This protein binds this small molecule.
Small molecule (SMILES): NS(=O)(=O)c1ccc2oc(=NO)[nH]c2c1

Sequence of chain 1.A:
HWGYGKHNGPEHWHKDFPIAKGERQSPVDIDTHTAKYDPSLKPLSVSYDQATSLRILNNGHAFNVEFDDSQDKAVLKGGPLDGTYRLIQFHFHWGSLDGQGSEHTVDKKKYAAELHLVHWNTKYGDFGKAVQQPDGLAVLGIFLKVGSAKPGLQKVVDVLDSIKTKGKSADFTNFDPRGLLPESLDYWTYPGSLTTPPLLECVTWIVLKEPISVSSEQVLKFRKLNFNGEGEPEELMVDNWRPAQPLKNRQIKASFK

Binding-site contacts:
Ligand atom SAG contacts residue TRP13 of chain 1.A at 4.3 Å.
Ligand atom OAI contacts residue LYS15 of chain 1.A at 4.0 Å.
Ligand atom OAH contacts residue TRP2 of chain 1.A at 3.4 Å.
Ligand atom NAJ contacts residue TRP13 of chain 1.A at 3.1 Å.
Ligand atom CAA contacts residue ASP16 of chain 1.A at 3.7 Å.
Ligand atom CAA contacts residue HIS1 of chain 1.A at 4.1 Å.
Ligand atom NAJ contacts residue HIS12 of chain 1.A at 3.6 Å.
Ligand atom CAC contacts residue HIS7 of chain 1.A at 4.3 Å.
Ligand atom CAD contacts residue ASN8 of chain 1.A at 4.1 Å.
Ligand atom CAE contacts residue HIS12 of chain 1.A at 3.8 Å.
Ligand atom CAE contacts residue ASN8 of chain 1.A at 3.9 Å.
Ligand atom OAI contacts residue HIS12 of chain 1.A at 2.8 Å (h-bond).
Ligand atom NAJ contacts residue TRP2 of chain 1.A at 3.7 Å.
Ligand atom CAF contacts residue ASP16 of chain 1.A at 4.1 Å.
Ligand atom CAB contacts residue HIS1 of chain 1.A at 4.3 Å.
Ligand atom OAH contacts residue PHE17 of chain 1.A at 3.9 Å.
Ligand atom NAK contacts residue HIS1 of chain 1.A at 4.3 Å.
Ligand atom CAE contacts residue HIS7 of chain 1.A at 3.8 Å.
Ligand atom SAG contacts residue TRP2 of chain 1.A at 4.1 Å.
Ligand atom OAH contacts residue HIS1 of chain 1.A at 4.0 Å.
Ligand atom CAD contacts residue HIS7 of chain 1.A at 3.3 Å.
Ligand atom NAJ contacts residue ASN8 of chain 1.A at 3.2 Å (h-bond).
Ligand atom SAG contacts residue HIS12 of chain 1.A at 3.9 Å.
Ligand atom SAG contacts residue ASP16 of chain 1.A at 3.7 Å.
Ligand atom CAA contacts residue TRP2 of chain 1.A at 4.2 Å (hydrophobic).
Ligand atom OAI contacts residue TRP13 of chain 1.A at 3.8 Å.
Ligand atom OAH contacts residue ASP16 of chain 1.A at 3.1 Å (salt-bridge).
Ligand atom OAI contacts residue ASP16 of chain 1.A at 3.5 Å (salt-bridge).
Ligand atom NAJ contacts residue GLY9 of chain 1.A at 4.3 Å.